The protein below binds the small molecule below.
Small molecule (SMILES): CC(=O)N[C@@H]1[C@@H](O)[C@H](O)[C@@H](CO)O[C@H]1O

Binding-site contacts:
Ligand atom C4 contacts residue ASN331 of chain 1.B at 4.2 Å.
Ligand atom C7 contacts residue ASN331 of chain 1.B at 4.0 Å.
Ligand atom C1 contacts residue ASN331 of chain 1.B at 1.5 Å.
Ligand atom C3 contacts residue GLN580 of chain 1.B at 4.0 Å.
Ligand atom C5 contacts residue ASN331 of chain 1.B at 3.5 Å.
Ligand atom C8 contacts residue PRO579 of chain 1.B at 3.9 Å (hydrophobic).
Ligand atom C8 contacts residue ASN331 of chain 1.B at 4.3 Å.
Ligand atom C6 contacts residue ASN331 of chain 1.B at 4.5 Å.
Ligand atom O3 contacts residue GLN580 of chain 1.B at 4.0 Å.
Ligand atom C3 contacts residue ASN331 of chain 1.B at 3.9 Å.
Ligand atom C2 contacts residue ASN331 of chain 1.B at 2.7 Å.
Ligand atom N2 contacts residue GLN580 of chain 1.B at 4.2 Å.
Ligand atom N2 contacts residue ASN331 of chain 1.B at 3.2 Å (h-bond).
Ligand atom O5 contacts residue ASN331 of chain 1.B at 2.1 Å (h-bond).
Ligand atom O7 contacts residue ASN331 of chain 1.B at 4.4 Å.

Sequence of chain 1.B:
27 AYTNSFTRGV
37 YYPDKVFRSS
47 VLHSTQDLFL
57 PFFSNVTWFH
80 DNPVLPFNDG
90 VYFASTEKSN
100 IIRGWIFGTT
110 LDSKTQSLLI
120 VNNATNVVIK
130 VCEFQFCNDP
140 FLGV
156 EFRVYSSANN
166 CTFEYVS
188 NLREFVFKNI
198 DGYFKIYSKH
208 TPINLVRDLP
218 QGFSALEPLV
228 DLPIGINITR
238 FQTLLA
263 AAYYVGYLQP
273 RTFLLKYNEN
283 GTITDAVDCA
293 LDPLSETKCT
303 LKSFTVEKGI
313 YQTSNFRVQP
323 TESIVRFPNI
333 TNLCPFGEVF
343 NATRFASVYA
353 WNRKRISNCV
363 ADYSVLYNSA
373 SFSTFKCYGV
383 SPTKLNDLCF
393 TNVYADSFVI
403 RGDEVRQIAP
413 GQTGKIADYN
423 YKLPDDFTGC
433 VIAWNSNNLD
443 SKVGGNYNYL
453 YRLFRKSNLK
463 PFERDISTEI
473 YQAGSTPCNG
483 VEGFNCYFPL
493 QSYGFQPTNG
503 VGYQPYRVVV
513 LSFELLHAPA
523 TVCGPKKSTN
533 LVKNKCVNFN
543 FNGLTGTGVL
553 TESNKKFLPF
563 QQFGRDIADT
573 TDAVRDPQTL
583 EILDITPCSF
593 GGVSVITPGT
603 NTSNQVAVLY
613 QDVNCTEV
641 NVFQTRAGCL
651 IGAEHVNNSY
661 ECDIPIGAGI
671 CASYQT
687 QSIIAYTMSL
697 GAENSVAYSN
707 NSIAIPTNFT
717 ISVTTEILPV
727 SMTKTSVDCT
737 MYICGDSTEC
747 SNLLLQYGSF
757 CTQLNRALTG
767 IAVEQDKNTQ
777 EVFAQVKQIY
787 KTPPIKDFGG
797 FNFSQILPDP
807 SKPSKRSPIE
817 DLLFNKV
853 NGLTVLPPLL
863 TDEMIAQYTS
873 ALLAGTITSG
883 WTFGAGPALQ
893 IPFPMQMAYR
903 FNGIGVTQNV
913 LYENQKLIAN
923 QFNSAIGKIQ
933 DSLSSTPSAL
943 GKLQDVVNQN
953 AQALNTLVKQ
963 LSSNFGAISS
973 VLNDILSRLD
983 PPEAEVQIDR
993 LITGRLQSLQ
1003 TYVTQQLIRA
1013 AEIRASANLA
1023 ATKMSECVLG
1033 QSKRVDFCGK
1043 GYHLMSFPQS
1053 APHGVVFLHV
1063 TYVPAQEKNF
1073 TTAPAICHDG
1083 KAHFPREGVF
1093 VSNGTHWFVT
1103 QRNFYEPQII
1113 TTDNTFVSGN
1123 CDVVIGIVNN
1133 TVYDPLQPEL